Sequence of chain 2.B:
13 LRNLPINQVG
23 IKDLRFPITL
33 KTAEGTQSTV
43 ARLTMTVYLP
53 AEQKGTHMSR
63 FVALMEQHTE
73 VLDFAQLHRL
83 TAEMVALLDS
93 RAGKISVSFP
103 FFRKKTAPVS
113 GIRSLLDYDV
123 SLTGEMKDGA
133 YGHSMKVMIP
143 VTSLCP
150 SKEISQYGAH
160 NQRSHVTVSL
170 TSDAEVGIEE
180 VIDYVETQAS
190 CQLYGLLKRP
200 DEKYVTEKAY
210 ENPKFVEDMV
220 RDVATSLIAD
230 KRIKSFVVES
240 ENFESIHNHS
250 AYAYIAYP

Binding-site contacts:
Ligand atom O3B contacts residue ARG62 of chain 1.A at 3.3 Å (salt-bridge).
Ligand atom C8 contacts residue CYS147 of chain 1.B at 3.6 Å (hydrophobic).
Ligand atom O3' contacts residue SNC149 of chain 1.B at 2.9 Å (h-bond).
Ligand atom O6 contacts residue PHE214 of chain 1.B at 3.6 Å.
Ligand atom C2 contacts residue GLU216 of chain 1.B at 3.6 Å.
Ligand atom N1 contacts residue GLU216 of chain 1.B at 2.9 Å (salt-bridge).
Ligand atom N7 contacts residue ZN1 of chain 1.D at 3.5 Å.
Ligand atom N2 contacts residue GLU216 of chain 1.B at 2.8 Å (salt-bridge).
Ligand atom C6 contacts residue PHE214 of chain 1.B at 3.3 Å (hydrophobic).
Ligand atom PB contacts residue HIS59 of chain 1.A at 3.6 Å.
Ligand atom C5' contacts residue THR58 of chain 1.A at 3.6 Å.
Ligand atom O6 contacts residue VAL215 of chain 1.B at 3.3 Å (h-bond).
Ligand atom C1' contacts residue GLU201 of chain 2.B at 3.4 Å.
Ligand atom O2' contacts residue SNC149 of chain 1.B at 2.6 Å (h-bond).
Ligand atom N1 contacts residue MET60 of chain 1.A at 3.4 Å.
Ligand atom C2' contacts residue GLU201 of chain 2.B at 3.6 Å.
Ligand atom O3A contacts residue HIS59 of chain 1.A at 3.5 Å (h-bond).
Ligand atom N7 contacts residue GLU243 of chain 1.B at 3.1 Å (salt-bridge).
Ligand atom O8 contacts residue ZN1 of chain 1.D at 1.9 Å.
Ligand atom N1 contacts residue PHE214 of chain 1.B at 3.5 Å.
Ligand atom PG contacts residue ARG62 of chain 1.A at 3.5 Å.
Ligand atom O8 contacts residue HIS159 of chain 1.B at 3.4 Å (h-bond).
Ligand atom O8 contacts residue CYS147 of chain 1.B at 3.5 Å (h-bond).
Ligand atom N2 contacts residue THR58 of chain 1.A at 3.0 Å (h-bond).
Ligand atom O2A contacts residue MET60 of chain 1.A at 2.8 Å (h-bond).
Ligand atom O2A contacts residue SER61 of chain 1.A at 2.7 Å (h-bond).
Ligand atom O2G contacts residue ARG62 of chain 1.A at 3.0 Å (salt-bridge).
Ligand atom O2A contacts residue HIS59 of chain 1.A at 3.0 Å.
Ligand atom C2' contacts residue SNC149 of chain 1.B at 3.2 Å.
Ligand atom O3G contacts residue ARG62 of chain 1.A at 2.9 Å (salt-bridge).
Ligand atom O8 contacts residue GLU201 of chain 2.B at 3.3 Å (salt-bridge).
Ligand atom N3 contacts residue MET60 of chain 1.A at 3.4 Å.
Ligand atom C2 contacts residue MET60 of chain 1.A at 3.5 Å (hydrophobic).
Ligand atom O2B contacts residue HIS59 of chain 1.A at 2.6 Å (h-bond).
Ligand atom C5 contacts residue PHE214 of chain 1.B at 3.6 Å (hydrophobic).
Ligand atom O2' contacts residue GLU201 of chain 2.B at 2.7 Å (salt-bridge).
Ligand atom C8 contacts residue ZN1 of chain 1.D at 2.9 Å.
Ligand atom C3' contacts residue SNC149 of chain 1.B at 3.6 Å.
Ligand atom O1A contacts residue SER61 of chain 1.A at 3.3 Å (h-bond).
Ligand atom PA contacts residue SER61 of chain 1.A at 3.4 Å.

The protein below binds the small molecule below.
Small molecule (SMILES): Nc1nc2c([nH]c(=O)n2[C@@H]2O[C@H](CO[P](=O)(O)O[P](=O)(O)OP(=O)(O)O)[C@@H](O)[C@H]2O)c(=O)[nH]1

Sequence of chain 1.A:
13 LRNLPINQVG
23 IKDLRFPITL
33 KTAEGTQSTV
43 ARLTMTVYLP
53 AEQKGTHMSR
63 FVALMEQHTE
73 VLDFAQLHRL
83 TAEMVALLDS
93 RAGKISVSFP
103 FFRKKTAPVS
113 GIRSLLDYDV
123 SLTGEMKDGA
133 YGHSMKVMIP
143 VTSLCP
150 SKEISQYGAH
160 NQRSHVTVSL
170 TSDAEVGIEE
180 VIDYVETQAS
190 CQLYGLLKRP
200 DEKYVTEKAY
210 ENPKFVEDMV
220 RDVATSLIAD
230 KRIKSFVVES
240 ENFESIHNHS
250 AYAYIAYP

Sequence of chain 1.B:
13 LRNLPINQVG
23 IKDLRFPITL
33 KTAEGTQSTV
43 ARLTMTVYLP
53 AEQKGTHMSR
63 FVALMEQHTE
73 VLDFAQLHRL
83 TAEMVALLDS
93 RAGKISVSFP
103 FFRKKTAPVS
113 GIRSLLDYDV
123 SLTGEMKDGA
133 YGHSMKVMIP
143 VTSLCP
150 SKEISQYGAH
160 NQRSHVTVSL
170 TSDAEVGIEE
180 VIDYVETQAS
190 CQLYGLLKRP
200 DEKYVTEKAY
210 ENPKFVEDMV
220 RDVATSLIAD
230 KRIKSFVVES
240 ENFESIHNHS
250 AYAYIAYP